The protein below binds the small molecule below.
Small molecule (SMILES): OC[C@H]1O[C@@H](O)[C@H](O)[C@@H](F)[C@@H]1O

Binding-site contacts:
Ligand atom F3 contacts residue ASN593 of chain 2.A at 3.2 Å.
Ligand atom O1 contacts residue HIS548 of chain 2.A at 3.1 Å (h-bond).
Ligand atom F3 contacts residue GLN448 of chain 2.A at 3.0 Å.
Ligand atom O6 contacts residue PHE454 of chain 2.A at 3.5 Å.
Ligand atom C5 contacts residue TYR456 of chain 2.A at 4.2 Å (hydrophobic).
Ligand atom O5 contacts residue VAL546 of chain 2.A at 3.7 Å.
Ligand atom O4 contacts residue ASP452 of chain 2.A at 2.7 Å (salt-bridge).
Ligand atom O4 contacts residue GLN448 of chain 2.A at 3.3 Å (h-bond).
Ligand atom O2 contacts residue ASN593 of chain 2.A at 2.9 Å (h-bond).
Ligand atom O4 contacts residue ARG472 of chain 2.A at 3.3 Å.
Ligand atom C5 contacts residue ASP452 of chain 2.A at 4.2 Å.
Ligand atom C2 contacts residue HIS548 of chain 2.A at 3.5 Å.
Ligand atom C3 contacts residue ASN593 of chain 2.A at 3.7 Å.
Ligand atom C4 contacts residue ASP452 of chain 2.A at 3.2 Å.
Ligand atom C2 contacts residue FAD1 of chain 2.B at 3.1 Å.
Ligand atom F3 contacts residue THR169 of chain 2.A at 3.6 Å.
Ligand atom C6 contacts residue ASP452 of chain 2.A at 4.0 Å.
Ligand atom C4 contacts residue GLN448 of chain 2.A at 4.1 Å.
Ligand atom C1 contacts residue VAL546 of chain 2.A at 3.2 Å (hydrophobic).
Ligand atom C4 contacts residue THR169 of chain 2.A at 3.9 Å.
Ligand atom C3 contacts residue PHE474 of chain 2.A at 3.8 Å (hydrophobic).
Ligand atom O1 contacts residue FAD1 of chain 2.B at 3.2 Å.
Ligand atom C3 contacts residue GLN448 of chain 2.A at 3.7 Å.
Ligand atom C6 contacts residue ARG472 of chain 2.A at 4.0 Å.
Ligand atom O4 contacts residue PHE474 of chain 2.A at 4.0 Å.
Ligand atom C6 contacts residue PHE454 of chain 2.A at 3.9 Å (hydrophobic).
Ligand atom F3 contacts residue FAD1 of chain 2.B at 3.3 Å.
Ligand atom O1 contacts residue VAL546 of chain 2.A at 2.7 Å (h-bond).
Ligand atom O4 contacts residue HIS450 of chain 2.A at 3.7 Å.
Ligand atom C2 contacts residue ASN593 of chain 2.A at 3.9 Å.
Ligand atom O6 contacts residue TYR456 of chain 2.A at 2.5 Å (h-bond).
Ligand atom C1 contacts residue FAD1 of chain 2.B at 3.9 Å.
Ligand atom F3 contacts residue ASP452 of chain 2.A at 4.2 Å.
Ligand atom C1 contacts residue HIS548 of chain 2.A at 3.4 Å.
Ligand atom C3 contacts residue FAD1 of chain 2.B at 4.1 Å.
Ligand atom O6 contacts residue ARG472 of chain 2.A at 4.2 Å.
Ligand atom O2 contacts residue HIS548 of chain 2.A at 2.6 Å (h-bond).
Ligand atom O5 contacts residue FAD1 of chain 2.B at 3.8 Å.
Ligand atom O2 contacts residue FAD1 of chain 2.B at 3.0 Å.
Ligand atom C6 contacts residue TYR456 of chain 2.A at 3.4 Å (hydrophobic).

Sequence of chain 2.A:
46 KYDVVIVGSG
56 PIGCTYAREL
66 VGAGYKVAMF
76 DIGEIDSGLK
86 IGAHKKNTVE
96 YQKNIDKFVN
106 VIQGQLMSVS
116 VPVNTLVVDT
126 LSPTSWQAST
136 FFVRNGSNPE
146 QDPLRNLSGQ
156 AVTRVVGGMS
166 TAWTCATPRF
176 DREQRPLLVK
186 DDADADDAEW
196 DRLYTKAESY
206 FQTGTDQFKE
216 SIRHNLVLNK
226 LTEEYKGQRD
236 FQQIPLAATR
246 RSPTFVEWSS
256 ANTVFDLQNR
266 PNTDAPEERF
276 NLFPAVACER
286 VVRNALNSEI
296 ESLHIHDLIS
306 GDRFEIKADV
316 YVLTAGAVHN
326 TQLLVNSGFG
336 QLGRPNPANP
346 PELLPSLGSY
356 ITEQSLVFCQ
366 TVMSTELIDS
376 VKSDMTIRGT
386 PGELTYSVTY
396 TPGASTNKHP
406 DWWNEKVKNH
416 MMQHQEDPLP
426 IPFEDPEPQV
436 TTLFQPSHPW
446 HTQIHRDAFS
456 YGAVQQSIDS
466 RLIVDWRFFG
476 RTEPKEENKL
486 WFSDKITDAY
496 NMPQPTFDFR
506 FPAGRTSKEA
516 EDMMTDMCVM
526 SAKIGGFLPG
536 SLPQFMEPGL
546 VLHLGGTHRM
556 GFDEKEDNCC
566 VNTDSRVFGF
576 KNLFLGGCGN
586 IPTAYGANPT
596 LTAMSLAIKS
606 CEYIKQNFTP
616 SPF